This small molecule binds to this protein.
Small molecule (SMILES): C[C@H](N)C(=O)N1CCC[C@H]1C(=O)N[C@@H](CO)C(=O)N[C@@H](COP(=O)(O)O)C(=O)N[C@@H](CC1=c2ccccc2=NC1)C(=O)N[C@@H](CCCN=C(N)N)C(=O)N[C@H](C=O)CCC(N)=O

Binding-site contacts:
Ligand atom C contacts residue LEU178 of chain 2.A at 3.6 Å (hydrophobic).
Ligand atom O3P contacts residue TYR134 of chain 2.A at 2.6 Å (h-bond).
Ligand atom CD contacts residue GLU186 of chain 2.A at 3.0 Å.
Ligand atom CZ2 contacts residue SGH1 of chain 2.C at 3.4 Å.
Ligand atom CE2 contacts residue SGH1 of chain 2.C at 3.5 Å.
Ligand atom N contacts residue ASN179 of chain 2.A at 2.8 Å (h-bond).
Ligand atom C contacts residue ASN230 of chain 2.A at 3.5 Å.
Ligand atom CD contacts residue VAL50 of chain 2.A at 3.7 Å (hydrophobic).
Ligand atom N contacts residue GLU186 of chain 2.A at 3.6 Å.
Ligand atom CD2 contacts residue SGH1 of chain 2.C at 3.6 Å.
Ligand atom O contacts residue ASN230 of chain 2.A at 2.8 Å (h-bond).
Ligand atom CA contacts residue LEU178 of chain 2.A at 3.5 Å (hydrophobic).
Ligand atom CA contacts residue ASN230 of chain 2.A at 3.4 Å.
Ligand atom N contacts residue ASN230 of chain 2.A at 2.8 Å (h-bond).
Ligand atom P contacts residue ARG60 of chain 2.A at 3.7 Å.
Ligand atom CD1 contacts residue SGH1 of chain 2.C at 3.6 Å.
Ligand atom O contacts residue LEU178 of chain 2.A at 3.5 Å.
Ligand atom OE1 contacts residue VAL50 of chain 2.A at 3.6 Å.
Ligand atom CA contacts residue LEU233 of chain 2.A at 3.7 Å (hydrophobic).
Ligand atom CH2 contacts residue SGH1 of chain 2.C at 3.6 Å.
Ligand atom CZ3 contacts residue SGH1 of chain 2.C at 3.0 Å.
Ligand atom CB contacts residue TRP234 of chain 2.A at 3.4 Å (hydrophobic).
Ligand atom CG contacts residue TRP234 of chain 2.A at 3.6 Å (hydrophobic).
Ligand atom O2P contacts residue ARG60 of chain 2.A at 2.9 Å (salt-bridge).
Ligand atom CB contacts residue ASN230 of chain 2.A at 3.2 Å.
Ligand atom O1P contacts residue ARG60 of chain 2.A at 2.9 Å (salt-bridge).
Ligand atom O contacts residue VAL182 of chain 2.A at 3.5 Å.
Ligand atom CB contacts residue ASN179 of chain 2.A at 3.3 Å.
Ligand atom NH2 contacts residue LEU226 of chain 2.A at 3.5 Å.
Ligand atom CA contacts residue ASN230 of chain 2.A at 3.7 Å.
Ligand atom O3P contacts residue ARG133 of chain 2.A at 2.8 Å (salt-bridge).
Ligand atom O1P contacts residue ARG133 of chain 2.A at 2.8 Å (salt-bridge).
Ligand atom CB contacts residue ASN179 of chain 2.A at 3.6 Å.
Ligand atom CG contacts residue GLU186 of chain 2.A at 3.2 Å.
Ligand atom N contacts residue LEU178 of chain 2.A at 3.4 Å.
Ligand atom CZ contacts residue LEU226 of chain 2.A at 3.6 Å (hydrophobic).
Ligand atom CE3 contacts residue SGH1 of chain 2.C at 3.3 Å.
Ligand atom NE1 contacts residue SGH1 of chain 2.C at 3.3 Å.
Ligand atom C contacts residue ASN179 of chain 2.A at 3.5 Å.
Ligand atom CA contacts residue ASN179 of chain 2.A at 3.4 Å.

Sequence of chain 2.A:
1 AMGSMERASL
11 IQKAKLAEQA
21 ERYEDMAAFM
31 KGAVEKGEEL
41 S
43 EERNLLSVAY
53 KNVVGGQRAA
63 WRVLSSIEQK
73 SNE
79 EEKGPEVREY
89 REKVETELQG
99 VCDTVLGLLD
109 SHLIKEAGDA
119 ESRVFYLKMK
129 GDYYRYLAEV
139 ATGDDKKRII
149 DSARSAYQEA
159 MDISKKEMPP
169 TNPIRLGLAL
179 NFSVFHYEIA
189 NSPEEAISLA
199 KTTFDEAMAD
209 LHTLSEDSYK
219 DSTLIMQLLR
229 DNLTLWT